Binding-site contacts:
Ligand atom C4' contacts residue ARG174 of chain 1.F at 4.3 Å.
Ligand atom OP1 contacts residue ARG237 of chain 1.F at 3.3 Å (salt-bridge).
Ligand atom OP1 contacts residue LYS172 of chain 1.F at 3.3 Å.
Ligand atom OP1 contacts residue LYS172 of chain 1.F at 3.7 Å.
Ligand atom N2 contacts residue ARG338 of chain 1.F at 3.3 Å.
Ligand atom C3' contacts residue GLN173 of chain 1.F at 4.4 Å.
Ligand atom O2' contacts residue LEU258 of chain 1.F at 4.2 Å.
Ligand atom C2 contacts residue ARG338 of chain 1.F at 4.2 Å.
Ligand atom O3' contacts residue GLN173 of chain 1.F at 4.0 Å.
Ligand atom OP2 contacts residue GLN173 of chain 1.F at 2.6 Å (h-bond).
Ligand atom C3' contacts residue LYS236 of chain 1.F at 4.3 Å.
Ligand atom P contacts residue LYS236 of chain 1.F at 3.4 Å.
Ligand atom OP2 contacts residue GLN173 of chain 1.F at 4.3 Å.
Ligand atom C5' contacts residue ARG174 of chain 1.F at 3.8 Å.
Ligand atom OP1 contacts residue GLN173 of chain 1.F at 3.6 Å.
Ligand atom OP1 contacts residue ARG174 of chain 1.F at 4.2 Å.
Ligand atom P contacts residue GLN173 of chain 1.F at 4.2 Å.
Ligand atom O3' contacts residue ARG174 of chain 1.F at 3.7 Å.
Ligand atom O3' contacts residue LYS236 of chain 1.F at 3.0 Å (salt-bridge).
Ligand atom C5' contacts residue LEU259 of chain 1.F at 3.7 Å (hydrophobic).
Ligand atom OP1 contacts residue LYS236 of chain 1.F at 2.6 Å (salt-bridge).
Ligand atom OP1 contacts residue ARG174 of chain 1.F at 3.5 Å.
Ligand atom O5' contacts residue GLN173 of chain 1.F at 4.2 Å.
Ligand atom C2 contacts residue THR260 of chain 1.F at 3.8 Å.
Ligand atom O2' contacts residue ARG237 of chain 1.F at 3.2 Å (salt-bridge).
Ligand atom O4' contacts residue LEU259 of chain 1.F at 3.9 Å.
Ligand atom C4' contacts residue LEU259 of chain 1.F at 3.5 Å (hydrophobic).
Ligand atom C1' contacts residue THR260 of chain 1.F at 4.2 Å.
Ligand atom C4 contacts residue THR260 of chain 1.F at 4.0 Å.
Ligand atom OP1 contacts residue GLN173 of chain 1.F at 3.5 Å (h-bond).
Ligand atom C5' contacts residue LYS236 of chain 1.F at 4.0 Å.
Ligand atom OP1 contacts residue ASN175 of chain 1.F at 3.3 Å (h-bond).
Ligand atom O2' contacts residue LYS236 of chain 1.F at 4.3 Å.
Ligand atom N3 contacts residue THR260 of chain 1.F at 3.2 Å.
Ligand atom P contacts residue GLN173 of chain 1.F at 3.5 Å.
Ligand atom C2' contacts residue ARG237 of chain 1.F at 4.0 Å.
Ligand atom O2' contacts residue LEU259 of chain 1.F at 3.8 Å.
Ligand atom O3' contacts residue ARG237 of chain 1.F at 4.3 Å.
Ligand atom C5' contacts residue GLN173 of chain 1.F at 4.2 Å.
Ligand atom O5' contacts residue LYS236 of chain 1.F at 4.2 Å.

Sequence of chain 1.F:
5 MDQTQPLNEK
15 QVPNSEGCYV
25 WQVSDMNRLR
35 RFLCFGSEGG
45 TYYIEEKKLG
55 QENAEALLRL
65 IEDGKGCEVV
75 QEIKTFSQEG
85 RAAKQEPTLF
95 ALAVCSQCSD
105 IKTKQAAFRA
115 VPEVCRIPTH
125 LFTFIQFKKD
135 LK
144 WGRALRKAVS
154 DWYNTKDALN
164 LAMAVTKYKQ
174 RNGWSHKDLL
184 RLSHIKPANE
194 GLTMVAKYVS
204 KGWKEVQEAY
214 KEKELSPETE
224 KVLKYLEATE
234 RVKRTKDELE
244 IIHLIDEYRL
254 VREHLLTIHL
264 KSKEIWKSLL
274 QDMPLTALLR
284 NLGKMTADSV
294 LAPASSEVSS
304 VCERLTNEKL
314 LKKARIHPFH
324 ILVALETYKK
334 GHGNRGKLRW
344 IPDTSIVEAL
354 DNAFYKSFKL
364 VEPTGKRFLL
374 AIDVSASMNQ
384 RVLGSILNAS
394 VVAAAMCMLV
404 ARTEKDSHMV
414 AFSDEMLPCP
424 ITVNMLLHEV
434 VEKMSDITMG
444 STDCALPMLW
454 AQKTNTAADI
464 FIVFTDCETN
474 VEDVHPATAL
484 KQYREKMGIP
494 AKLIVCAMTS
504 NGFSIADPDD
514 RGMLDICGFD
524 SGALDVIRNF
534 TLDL

The protein below binds the small molecule below.
Small molecule (SMILES): Nc1ccn([C@@H]2O[C@H](CO[P](=O)(O)O[C@H]3[C@@H](O)[C@H](n4ccc(N)nc4=O)O[C@@H]3CO[P](=O)(O)O[C@H]3[C@@H](O)[C@H](n4ccc(N)nc4=O)O[C@@H]3CO[P](=O)(O)O[C@H]3[C@@H](O)[C@H](n4cnc5c(N)ncnc54)O[C@@H]3CO[P](=O)(O)O[C@H]3[C@@H](O)[C@H](n4ccc(=O)[nH]c4=O)O[C@@H]3CO[P](=O)(O)O[C@H]3[C@@H](O)[C@H](n4ccc(N)nc4=O)O[C@@H]3CO[P](=O)(O)O[C@H]3[C@@H](O)[C@H](n4ccc(N)nc4=O)O[C@@H]3CO[P](=O)(O)O[C@H]3[C@@H](O)[C@H](n4cnc5c(=O)nc(N)[nH]c54)O[C@@H]3CO)[C@@H](O)[C@H]2O)c(=O)n1